Binding-site contacts:
Ligand atom O3 contacts residue GLN288 of chain 1.F at 3.6 Å.
Ligand atom C2 contacts residue ASN206 of chain 1.F at 3.8 Å.
Ligand atom O2 contacts residue ASP186 of chain 1.F at 2.5 Å (salt-bridge).
Ligand atom C6 contacts residue THR254 of chain 1.F at 3.9 Å.
Ligand atom O6 contacts residue THR254 of chain 1.F at 3.4 Å (h-bond).
Ligand atom C3 contacts residue GLU235 of chain 1.F at 3.7 Å.
Ligand atom C6 contacts residue TRP256 of chain 1.F at 3.3 Å (hydrophobic).
Ligand atom C1 contacts residue GLY255 of chain 1.F at 4.0 Å.
Ligand atom O2 contacts residue GLU235 of chain 1.F at 2.6 Å (salt-bridge).
Ligand atom C3 contacts residue ASP186 of chain 1.F at 3.5 Å.
Ligand atom O6 contacts residue CYS253 of chain 1.F at 2.9 Å.
Ligand atom C3 contacts residue ARG119 of chain 1.F at 3.6 Å.
Ligand atom O3 contacts residue TYR143 of chain 1.F at 3.9 Å.
Ligand atom O6 contacts residue TRP256 of chain 1.F at 3.7 Å.
Ligand atom C2 contacts residue ASP186 of chain 1.F at 3.1 Å.
Ligand atom O4 contacts residue GLU118 of chain 1.F at 3.1 Å (salt-bridge).
Ligand atom C4 contacts residue TRP256 of chain 1.F at 3.9 Å (hydrophobic).
Ligand atom O6 contacts residue TYR143 of chain 1.F at 3.0 Å (h-bond).
Ligand atom C4 contacts residue GLU235 of chain 1.F at 3.4 Å.
Ligand atom C2 contacts residue GLU235 of chain 1.F at 3.4 Å.
Ligand atom C5 contacts residue GLU235 of chain 1.F at 3.6 Å.
Ligand atom C3 contacts residue ASN206 of chain 1.F at 3.6 Å.
Ligand atom O2 contacts residue ARG185 of chain 1.F at 3.4 Å.
Ligand atom C5 contacts residue ASN206 of chain 1.F at 3.9 Å.
Ligand atom O4 contacts residue ASP186 of chain 1.F at 4.1 Å.
Ligand atom O3 contacts residue ASP186 of chain 1.F at 2.8 Å (salt-bridge).
Ligand atom O3 contacts residue ARG119 of chain 1.F at 2.7 Å (salt-bridge).
Ligand atom C1 contacts residue ASN206 of chain 1.F at 3.4 Å.
Ligand atom C5 contacts residue TRP256 of chain 1.F at 4.0 Å (hydrophobic).
Ligand atom O2 contacts residue TYR143 of chain 1.F at 3.5 Å.
Ligand atom C6 contacts residue GLY255 of chain 1.F at 3.0 Å.
Ligand atom C1 contacts residue GLU235 of chain 1.F at 3.2 Å.
Ligand atom C3 contacts residue GLN288 of chain 1.F at 3.3 Å.
Ligand atom O4 contacts residue GLU235 of chain 1.F at 2.6 Å (salt-bridge).
Ligand atom O2 contacts residue ASN206 of chain 1.F at 3.8 Å.
Ligand atom C6 contacts residue CYS253 of chain 1.F at 3.9 Å (hydrophobic).
Ligand atom C5 contacts residue GLY255 of chain 1.F at 3.8 Å.
Ligand atom C2 contacts residue GLN288 of chain 1.F at 3.7 Å.
Ligand atom O2 contacts residue GLN288 of chain 1.F at 3.0 Å (h-bond).
Ligand atom O6 contacts residue GLY255 of chain 1.F at 3.4 Å (h-bond).

Sequence of chain 1.F:
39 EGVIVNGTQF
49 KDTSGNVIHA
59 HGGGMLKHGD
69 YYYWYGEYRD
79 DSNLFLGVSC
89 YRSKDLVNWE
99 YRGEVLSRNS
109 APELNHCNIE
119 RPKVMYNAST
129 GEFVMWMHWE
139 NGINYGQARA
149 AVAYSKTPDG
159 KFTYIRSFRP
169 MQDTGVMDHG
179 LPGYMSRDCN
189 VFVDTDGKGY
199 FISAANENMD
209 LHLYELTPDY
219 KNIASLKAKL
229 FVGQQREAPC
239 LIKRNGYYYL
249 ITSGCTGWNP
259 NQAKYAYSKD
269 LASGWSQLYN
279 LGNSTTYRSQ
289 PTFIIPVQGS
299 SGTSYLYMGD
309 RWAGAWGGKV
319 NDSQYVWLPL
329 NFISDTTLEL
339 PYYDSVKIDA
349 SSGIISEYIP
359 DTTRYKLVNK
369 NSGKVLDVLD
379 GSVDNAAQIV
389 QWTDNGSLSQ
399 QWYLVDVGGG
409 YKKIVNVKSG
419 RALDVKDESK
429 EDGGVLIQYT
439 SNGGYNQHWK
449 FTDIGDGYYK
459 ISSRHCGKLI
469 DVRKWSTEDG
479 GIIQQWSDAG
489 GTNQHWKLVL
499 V

This protein binds this small molecule.
Small molecule (SMILES): OC[C@H]1O[C@@H](O[C@H]2[C@H](O)[C@@H](O)[C@H](O)O[C@@H]2CO)[C@H](O)[C@@H](O)[C@H]1O